Binding-site contacts:
Ligand atom N2 contacts residue ASN67 of chain 1.D at 2.9 Å (h-bond).
Ligand atom C5 contacts residue ASN67 of chain 1.D at 3.7 Å.
Ligand atom C5 contacts residue SER69 of chain 1.D at 3.4 Å.
Ligand atom C6 contacts residue SER69 of chain 1.D at 3.9 Å.
Ligand atom O5 contacts residue ASN67 of chain 1.D at 2.4 Å (h-bond).
Ligand atom C1 contacts residue ASN67 of chain 1.D at 1.4 Å.
Ligand atom C4 contacts residue ASN67 of chain 1.D at 4.2 Å.
Ligand atom O5 contacts residue SER69 of chain 1.D at 2.8 Å (h-bond).
Ligand atom C7 contacts residue ASN67 of chain 1.D at 3.9 Å.
Ligand atom C2 contacts residue ASN67 of chain 1.D at 2.4 Å.
Ligand atom C1 contacts residue SER69 of chain 1.D at 3.1 Å.
Ligand atom C3 contacts residue ASN67 of chain 1.D at 3.8 Å.
Ligand atom O7 contacts residue ASN67 of chain 1.D at 4.5 Å.

Sequence of chain 1.D:
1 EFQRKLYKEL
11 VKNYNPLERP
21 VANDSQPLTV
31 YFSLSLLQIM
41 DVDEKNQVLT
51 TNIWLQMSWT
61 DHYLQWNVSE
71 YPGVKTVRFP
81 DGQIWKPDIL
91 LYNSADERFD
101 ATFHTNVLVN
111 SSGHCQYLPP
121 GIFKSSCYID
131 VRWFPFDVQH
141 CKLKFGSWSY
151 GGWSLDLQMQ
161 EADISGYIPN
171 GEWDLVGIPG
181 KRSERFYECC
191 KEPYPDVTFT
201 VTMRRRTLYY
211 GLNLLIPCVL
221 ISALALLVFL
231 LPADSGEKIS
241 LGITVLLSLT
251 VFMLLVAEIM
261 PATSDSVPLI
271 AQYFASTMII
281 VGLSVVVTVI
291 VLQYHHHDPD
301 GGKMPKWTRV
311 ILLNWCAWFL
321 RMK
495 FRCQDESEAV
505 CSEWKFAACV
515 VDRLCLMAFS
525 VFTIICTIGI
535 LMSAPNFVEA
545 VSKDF

The small molecule below binds the protein below.
Small molecule (SMILES): CC(=O)N[C@@H]1[C@@H](O)[C@H](O)[C@@H](CO)O[C@H]1O